Sequence of chain 3.A:
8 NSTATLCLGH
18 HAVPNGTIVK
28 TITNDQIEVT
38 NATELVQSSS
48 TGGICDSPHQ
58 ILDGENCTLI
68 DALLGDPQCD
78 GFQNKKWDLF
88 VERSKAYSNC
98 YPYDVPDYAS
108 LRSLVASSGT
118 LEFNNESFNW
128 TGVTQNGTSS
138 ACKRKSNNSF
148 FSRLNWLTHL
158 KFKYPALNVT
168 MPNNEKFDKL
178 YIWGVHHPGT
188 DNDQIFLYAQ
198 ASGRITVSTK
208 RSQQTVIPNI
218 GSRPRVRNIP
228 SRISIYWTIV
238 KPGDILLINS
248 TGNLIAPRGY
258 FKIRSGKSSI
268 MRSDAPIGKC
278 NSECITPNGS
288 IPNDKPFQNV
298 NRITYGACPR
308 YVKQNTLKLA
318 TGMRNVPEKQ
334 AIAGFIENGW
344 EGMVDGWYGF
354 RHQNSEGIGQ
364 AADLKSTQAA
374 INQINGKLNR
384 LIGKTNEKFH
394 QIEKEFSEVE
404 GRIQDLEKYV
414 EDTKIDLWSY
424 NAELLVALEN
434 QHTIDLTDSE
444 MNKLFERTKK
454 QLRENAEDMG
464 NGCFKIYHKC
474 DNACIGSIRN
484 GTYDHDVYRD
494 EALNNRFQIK

Binding-site contacts:
Ligand atom C4 contacts residue ASN285 of chain 3.A at 4.2 Å.
Ligand atom C5 contacts residue VAL297 of chain 3.A at 4.5 Å (hydrophobic).
Ligand atom O5 contacts residue ASN298 of chain 3.A at 3.7 Å.
Ligand atom C3 contacts residue VAL297 of chain 3.A at 4.2 Å (hydrophobic).
Ligand atom O5 contacts residue ASN285 of chain 3.A at 2.4 Å (h-bond).
Ligand atom C1 contacts residue VAL297 of chain 3.A at 3.6 Å (hydrophobic).
Ligand atom C5 contacts residue ASN285 of chain 3.A at 3.6 Å.
Ligand atom C8 contacts residue VAL297 of chain 3.A at 4.2 Å (hydrophobic).
Ligand atom O5 contacts residue VAL297 of chain 3.A at 4.5 Å.
Ligand atom C6 contacts residue GLU398 of chain 3.A at 4.3 Å.
Ligand atom C7 contacts residue ASN285 of chain 3.A at 3.2 Å.
Ligand atom N2 contacts residue ASN285 of chain 3.A at 2.9 Å (h-bond).
Ligand atom C3 contacts residue ASN285 of chain 3.A at 3.8 Å.
Ligand atom C7 contacts residue VAL297 of chain 3.A at 4.3 Å (hydrophobic).
Ligand atom C5 contacts residue ASN298 of chain 3.A at 3.9 Å.
Ligand atom C2 contacts residue ASN285 of chain 3.A at 2.4 Å.
Ligand atom C6 contacts residue ASN298 of chain 3.A at 4.0 Å.
Ligand atom C8 contacts residue ASN285 of chain 3.A at 4.5 Å.
Ligand atom C8 contacts residue SER45 of chain 3.A at 3.4 Å.
Ligand atom C2 contacts residue VAL297 of chain 3.A at 3.9 Å (hydrophobic).
Ligand atom C1 contacts residue ASN298 of chain 3.A at 4.0 Å.
Ligand atom C1 contacts residue ASN285 of chain 3.A at 1.4 Å.
Ligand atom O7 contacts residue ASN285 of chain 3.A at 3.0 Å (h-bond).
Ligand atom N2 contacts residue VAL297 of chain 3.A at 3.6 Å.

The small molecule below binds the protein below.
Small molecule (SMILES): CC(=O)N[C@@H]1[C@@H](O)[C@H](O)[C@@H](CO)O[C@H]1O